Binding-site contacts:
Ligand atom C2' contacts residue LYS25 of chain 10.C at 3.8 Å.
Ligand atom C5' contacts residue ASP242 of chain 10.A at 4.4 Å.
Ligand atom OP2 contacts residue ASP242 of chain 10.A at 3.9 Å.

The protein below binds the small molecule below.
Small molecule (SMILES): Nc1ccn([C@H]2C[C@H](O)[C@@H](COP(=O)(O)O)O2)c(=O)n1

Sequence of chain 10.A:
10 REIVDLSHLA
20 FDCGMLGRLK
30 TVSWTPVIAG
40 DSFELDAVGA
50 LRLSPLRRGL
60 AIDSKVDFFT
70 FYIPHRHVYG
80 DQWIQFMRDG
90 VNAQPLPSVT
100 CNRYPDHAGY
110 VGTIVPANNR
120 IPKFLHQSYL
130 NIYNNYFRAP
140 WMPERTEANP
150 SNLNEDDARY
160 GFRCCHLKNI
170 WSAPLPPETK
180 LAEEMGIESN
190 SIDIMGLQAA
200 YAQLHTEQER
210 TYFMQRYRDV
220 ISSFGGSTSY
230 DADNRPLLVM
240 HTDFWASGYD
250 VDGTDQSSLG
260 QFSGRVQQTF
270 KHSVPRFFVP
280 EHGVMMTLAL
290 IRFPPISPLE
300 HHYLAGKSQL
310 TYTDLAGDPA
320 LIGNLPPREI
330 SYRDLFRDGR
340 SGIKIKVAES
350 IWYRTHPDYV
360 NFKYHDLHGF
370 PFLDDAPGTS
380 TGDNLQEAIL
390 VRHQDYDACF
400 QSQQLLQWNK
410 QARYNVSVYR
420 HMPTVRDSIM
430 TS

Sequence of chain 10.C:
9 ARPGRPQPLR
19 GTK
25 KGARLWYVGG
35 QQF